A small-molecule ligand and the protein it binds are described below.
Small molecule (SMILES): C[C@H](N)C(=O)O

Sequence of chain 1.C:
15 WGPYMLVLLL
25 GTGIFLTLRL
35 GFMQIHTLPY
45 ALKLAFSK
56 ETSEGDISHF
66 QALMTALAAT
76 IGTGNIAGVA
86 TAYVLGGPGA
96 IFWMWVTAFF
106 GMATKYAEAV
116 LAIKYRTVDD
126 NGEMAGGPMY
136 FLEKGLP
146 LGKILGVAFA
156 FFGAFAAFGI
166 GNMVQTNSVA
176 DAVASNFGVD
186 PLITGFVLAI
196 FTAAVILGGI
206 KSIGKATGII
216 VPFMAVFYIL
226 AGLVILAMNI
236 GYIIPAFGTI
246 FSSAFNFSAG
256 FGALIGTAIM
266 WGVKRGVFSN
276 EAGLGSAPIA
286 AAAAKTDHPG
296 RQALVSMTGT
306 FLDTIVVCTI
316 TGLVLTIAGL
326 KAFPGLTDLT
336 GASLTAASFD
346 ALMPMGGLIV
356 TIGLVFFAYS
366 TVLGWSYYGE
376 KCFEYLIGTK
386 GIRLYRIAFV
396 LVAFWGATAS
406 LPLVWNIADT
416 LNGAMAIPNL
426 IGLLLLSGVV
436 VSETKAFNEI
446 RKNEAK

Binding-site contacts:
Ligand atom OXT contacts residue PHE273 of chain 1.C at 4.0 Å.
Ligand atom O contacts residue THR75 of chain 1.C at 4.0 Å.
Ligand atom OXT contacts residue THR75 of chain 1.C at 2.9 Å (h-bond).
Ligand atom C contacts residue GLY77 of chain 1.C at 3.3 Å.
Ligand atom OXT contacts residue SER274 of chain 1.C at 3.0 Å.
Ligand atom O contacts residue GLN170 of chain 1.C at 3.1 Å (h-bond).
Ligand atom O contacts residue GLY77 of chain 1.C at 2.5 Å.
Ligand atom CB contacts residue GLN170 of chain 1.C at 3.2 Å.
Ligand atom C contacts residue ILE76 of chain 1.C at 4.0 Å (hydrophobic).
Ligand atom CA contacts residue THR366 of chain 1.C at 4.1 Å.
Ligand atom OXT contacts residue GLY77 of chain 1.C at 3.5 Å (h-bond).
Ligand atom N contacts residue GLU276 of chain 1.C at 3.3 Å (salt-bridge).
Ligand atom CA contacts residue THR75 of chain 1.C at 3.4 Å.
Ligand atom OXT contacts residue NA1 of chain 1.G at 1.7 Å (h-bond).
Ligand atom N contacts residue PHE273 of chain 1.C at 3.1 Å (h-bond).
Ligand atom C contacts residue GLN170 of chain 1.C at 3.8 Å.
Ligand atom OXT contacts residue ASP308 of chain 1.C at 4.0 Å.
Ligand atom CA contacts residue SER274 of chain 1.C at 3.8 Å.
Ligand atom N contacts residue SER274 of chain 1.C at 2.7 Å (h-bond).
Ligand atom CA contacts residue PHE273 of chain 1.C at 3.8 Å (hydrophobic).
Ligand atom CA contacts residue GLN170 of chain 1.C at 3.6 Å.
Ligand atom N contacts residue THR75 of chain 1.C at 2.9 Å (h-bond).
Ligand atom N contacts residue ALA74 of chain 1.C at 3.4 Å (h-bond).
Ligand atom CA contacts residue NA1 of chain 1.G at 3.8 Å.
Ligand atom N contacts residue NA1 of chain 1.G at 3.6 Å.
Ligand atom OXT contacts residue GLY79 of chain 1.C at 4.1 Å.
Ligand atom CB contacts residue ILE165 of chain 1.C at 3.0 Å (hydrophobic).
Ligand atom C contacts residue ASN80 of chain 1.C at 3.6 Å.
Ligand atom O contacts residue ILE76 of chain 1.C at 3.8 Å.
Ligand atom C contacts residue GLY79 of chain 1.C at 3.9 Å.
Ligand atom O contacts residue NA1 of chain 1.G at 3.5 Å (h-bond).
Ligand atom C contacts residue SER274 of chain 1.C at 3.9 Å.
Ligand atom O contacts residue ASN80 of chain 1.C at 3.5 Å (h-bond).
Ligand atom O contacts residue THR78 of chain 1.C at 3.0 Å (h-bond).
Ligand atom C contacts residue THR75 of chain 1.C at 3.2 Å.
Ligand atom OXT contacts residue ASN80 of chain 1.C at 3.1 Å (h-bond).
Ligand atom CB contacts residue PHE273 of chain 1.C at 3.3 Å (hydrophobic).
Ligand atom O contacts residue GLY79 of chain 1.C at 3.1 Å (h-bond).
Ligand atom CA contacts residue ALA74 of chain 1.C at 3.4 Å (hydrophobic).
Ligand atom C contacts residue NA1 of chain 1.G at 2.8 Å.